Binding-site contacts:
Ligand atom C5 contacts residue VAL22 of chain 1.A at 4.4 Å (hydrophobic).
Ligand atom O6 contacts residue LEU129 of chain 1.A at 4.4 Å.
Ligand atom C2 contacts residue ASN19 of chain 1.A at 2.5 Å.
Ligand atom C7 contacts residue ASN19 of chain 1.A at 3.5 Å.
Ligand atom O7 contacts residue ASN19 of chain 1.A at 3.7 Å.
Ligand atom O5 contacts residue VAL22 of chain 1.A at 3.5 Å.
Ligand atom N2 contacts residue ASN19 of chain 1.A at 2.9 Å (h-bond).
Ligand atom O6 contacts residue VAL22 of chain 1.A at 3.9 Å.
Ligand atom C4 contacts residue ASN19 of chain 1.A at 4.2 Å.
Ligand atom O5 contacts residue ASN19 of chain 1.A at 2.3 Å (h-bond).
Ligand atom C1 contacts residue ASN19 of chain 1.A at 1.4 Å.
Ligand atom C6 contacts residue VAL22 of chain 1.A at 4.0 Å (hydrophobic).
Ligand atom C5 contacts residue ASN19 of chain 1.A at 3.6 Å.
Ligand atom C3 contacts residue ASN19 of chain 1.A at 3.8 Å.
Ligand atom C1 contacts residue VAL22 of chain 1.A at 4.4 Å (hydrophobic).

Sequence of chain 1.A:
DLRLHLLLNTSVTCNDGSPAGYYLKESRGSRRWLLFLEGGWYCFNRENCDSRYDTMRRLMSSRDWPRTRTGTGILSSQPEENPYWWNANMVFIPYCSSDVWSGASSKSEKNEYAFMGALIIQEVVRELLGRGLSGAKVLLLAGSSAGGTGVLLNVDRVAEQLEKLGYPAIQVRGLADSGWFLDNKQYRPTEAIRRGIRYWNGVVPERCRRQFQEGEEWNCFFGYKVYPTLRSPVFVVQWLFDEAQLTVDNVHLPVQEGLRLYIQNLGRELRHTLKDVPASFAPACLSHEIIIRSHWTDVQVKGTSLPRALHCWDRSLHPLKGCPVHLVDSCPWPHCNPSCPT

The small molecule below binds the protein below.
Small molecule (SMILES): CC(=O)N[C@@H]1[C@@H](O)[C@H](O)[C@@H](CO)O[C@H]1O